Sequence of chain 1.C:
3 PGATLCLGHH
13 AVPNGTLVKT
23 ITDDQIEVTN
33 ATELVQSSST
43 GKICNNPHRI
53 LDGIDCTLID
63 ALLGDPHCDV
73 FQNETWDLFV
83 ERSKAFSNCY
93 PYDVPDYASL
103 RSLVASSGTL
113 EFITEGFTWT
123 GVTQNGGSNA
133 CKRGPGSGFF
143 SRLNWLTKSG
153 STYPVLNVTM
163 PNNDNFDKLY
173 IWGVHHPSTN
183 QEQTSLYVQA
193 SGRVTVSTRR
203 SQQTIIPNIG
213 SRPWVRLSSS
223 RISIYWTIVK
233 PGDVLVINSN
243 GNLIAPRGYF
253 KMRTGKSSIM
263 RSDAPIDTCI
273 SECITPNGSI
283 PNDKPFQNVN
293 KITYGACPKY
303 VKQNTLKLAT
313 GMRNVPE

Binding-site contacts:
Ligand atom O1A contacts residue SER130 of chain 1.C at 3.5 Å.
Ligand atom N5 contacts residue TRP147 of chain 1.C at 4.3 Å.
Ligand atom C1 contacts residue ASN131 of chain 1.C at 3.6 Å.
Ligand atom C4 contacts residue GLY129 of chain 1.C at 3.4 Å.
Ligand atom O8 contacts residue TRP147 of chain 1.C at 3.6 Å.
Ligand atom C11 contacts residue THR149 of chain 1.C at 4.0 Å.
Ligand atom C11 contacts residue GLY129 of chain 1.C at 3.8 Å.
Ligand atom C10 contacts residue GLY129 of chain 1.C at 3.8 Å.
Ligand atom O1B contacts residue ASN131 of chain 1.C at 3.8 Å.
Ligand atom C7 contacts residue TRP147 of chain 1.C at 3.8 Å (hydrophobic).
Ligand atom O10 contacts residue THR149 of chain 1.C at 4.5 Å.
Ligand atom O9 contacts residue SER222 of chain 1.C at 3.3 Å (h-bond).
Ligand atom C10 contacts residue LEU188 of chain 1.C at 4.2 Å (hydrophobic).
Ligand atom O8 contacts residue TYR92 of chain 1.C at 3.2 Å (h-bond).
Ligand atom C6 contacts residue TRP147 of chain 1.C at 4.5 Å (hydrophobic).
Ligand atom O10 contacts residue LEU188 of chain 1.C at 3.2 Å.
Ligand atom C9 contacts residue HIS177 of chain 1.C at 3.8 Å.
Ligand atom C5 contacts residue GLY129 of chain 1.C at 3.6 Å.
Ligand atom N5 contacts residue GLY129 of chain 1.C at 2.8 Å (h-bond).
Ligand atom O9 contacts residue TYR92 of chain 1.C at 2.7 Å (h-bond).
Ligand atom C9 contacts residue LEU188 of chain 1.C at 3.9 Å (hydrophobic).
Ligand atom C11 contacts residue GLY128 of chain 1.C at 3.8 Å.
Ligand atom C9 contacts residue GLU184 of chain 1.C at 3.2 Å.
Ligand atom C9 contacts residue TRP147 of chain 1.C at 3.9 Å (hydrophobic).
Ligand atom C9 contacts residue TYR92 of chain 1.C at 3.4 Å (hydrophobic).
Ligand atom O9 contacts residue SER220 of chain 1.C at 4.3 Å.
Ligand atom O7 contacts residue LEU188 of chain 1.C at 3.6 Å.
Ligand atom O9 contacts residue HIS177 of chain 1.C at 3.7 Å.
Ligand atom C6 contacts residue GLY129 of chain 1.C at 4.1 Å.
Ligand atom O9 contacts residue GLU184 of chain 1.C at 2.5 Å (salt-bridge).
Ligand atom C8 contacts residue TRP147 of chain 1.C at 4.0 Å (hydrophobic).
Ligand atom C11 contacts residue TRP147 of chain 1.C at 3.9 Å (hydrophobic).
Ligand atom C1 contacts residue SER130 of chain 1.C at 3.5 Å.
Ligand atom O1A contacts residue ASN131 of chain 1.C at 2.7 Å (h-bond).
Ligand atom O1B contacts residue SER130 of chain 1.C at 2.7 Å (h-bond).
Ligand atom C10 contacts residue TRP147 of chain 1.C at 4.5 Å (hydrophobic).
Ligand atom O8 contacts residue SER130 of chain 1.C at 4.2 Å.
Ligand atom C8 contacts residue TYR92 of chain 1.C at 3.9 Å (hydrophobic).
Ligand atom O4 contacts residue GLY129 of chain 1.C at 3.8 Å.

The small molecule below binds the protein below.
Small molecule (SMILES): CC(=O)N[C@H]1[C@H]([C@H](O)[C@H](O)CO)O[C@@](O)(C(=O)O)C[C@@H]1O